Sequence of chain 1.D:
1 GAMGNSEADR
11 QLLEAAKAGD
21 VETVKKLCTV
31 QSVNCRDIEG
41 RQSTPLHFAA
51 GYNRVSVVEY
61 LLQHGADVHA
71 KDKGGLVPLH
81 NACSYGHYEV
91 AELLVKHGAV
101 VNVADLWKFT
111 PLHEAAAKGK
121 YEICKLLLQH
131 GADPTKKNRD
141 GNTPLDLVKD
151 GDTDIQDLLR

The small molecule below binds the protein below.
Small molecule (SMILES): CC[C@H](C)[C@H](NC(=O)[C@@H]1CCCN1C(=O)[C@@H]1CCCN1C(=O)[C@@H]1CCCN1C(=O)[C@H](CCCN=C(N)N)NC(=O)[C@H](CCC(N)=O)NC(=O)[C@H](CC(C)C)NC(=O)[C@H](Cc1cnc[nH]1)NC(=O)[C@@H]1CCCN1)C(=O)NCC(=O)N[C@@H](CCC(N)=O)C(=O)N[C@@H](CO)C(=O)N[C@@H](Cc1ccccc1)C(=O)N[C@@H](CCCN=C(N)N)C(=O)N[C@@H](CO)C(N)=O

Binding-site contacts:
Ligand atom CZ contacts residue PHE109 of chain 1.D at 3.5 Å (hydrophobic).
Ligand atom O contacts residue HIS87 of chain 1.D at 3.4 Å.
Ligand atom CG contacts residue TRP107 of chain 1.D at 3.6 Å (hydrophobic).
Ligand atom O contacts residue TYR85 of chain 1.D at 3.4 Å.
Ligand atom O contacts residue TYR85 of chain 1.D at 2.7 Å (h-bond).
Ligand atom O contacts residue ASN81 of chain 1.D at 3.0 Å (h-bond).
Ligand atom NE contacts residue ASP105 of chain 1.D at 2.8 Å (salt-bridge).
Ligand atom CB contacts residue TRP107 of chain 1.D at 3.5 Å (hydrophobic).
Ligand atom NH1 contacts residue ASP105 of chain 1.D at 2.9 Å (salt-bridge).
Ligand atom NH1 contacts residue PHE109 of chain 1.D at 3.6 Å.
Ligand atom CA contacts residue TRP107 of chain 1.D at 3.5 Å (hydrophobic).
Ligand atom O contacts residue HIS87 of chain 1.D at 3.0 Å (h-bond).
Ligand atom NH1 contacts residue GLU114 of chain 1.D at 2.8 Å (salt-bridge).
Ligand atom C contacts residue TYR85 of chain 1.D at 3.5 Å (hydrophobic).
Ligand atom OG contacts residue LYS120 of chain 1.D at 3.0 Å (salt-bridge).
Ligand atom O contacts residue TRP107 of chain 1.D at 3.5 Å.
Ligand atom CD1 contacts residue ARG41 of chain 1.D at 3.5 Å.
Ligand atom CA contacts residue TYR85 of chain 1.D at 3.4 Å (hydrophobic).
Ligand atom C contacts residue TYR85 of chain 1.D at 3.5 Å (hydrophobic).
Ligand atom O contacts residue GLY51 of chain 1.D at 3.3 Å (h-bond).
Ligand atom OE1 contacts residue TYR52 of chain 1.D at 3.4 Å.
Ligand atom CG contacts residue SER84 of chain 1.D at 3.6 Å.
Ligand atom NH2 contacts residue GLU114 of chain 1.D at 3.0 Å (salt-bridge).
Ligand atom CG2 contacts residue TYR52 of chain 1.D at 3.6 Å (hydrophobic).
Ligand atom N contacts residue ASN81 of chain 1.D at 3.5 Å (h-bond).
Ligand atom NH1 contacts residue LEU76 of chain 1.D at 3.3 Å.
Ligand atom CA contacts residue TYR85 of chain 1.D at 3.6 Å (hydrophobic).
Ligand atom CA contacts residue LEU76 of chain 1.D at 3.6 Å (hydrophobic).
Ligand atom O contacts residue GLY51 of chain 1.D at 3.5 Å.
Ligand atom CZ contacts residue GLU114 of chain 1.D at 3.3 Å.
Ligand atom NE contacts residue PHE109 of chain 1.D at 3.5 Å.
Ligand atom CA contacts residue TYR85 of chain 1.D at 3.6 Å (hydrophobic).
Ligand atom N contacts residue TYR85 of chain 1.D at 3.5 Å.
Ligand atom CG2 contacts residue PHE48 of chain 1.D at 3.6 Å (hydrophobic).
Ligand atom N contacts residue GLY51 of chain 1.D at 3.1 Å (h-bond).
Ligand atom CZ contacts residue ASP105 of chain 1.D at 3.3 Å.
Ligand atom O contacts residue TYR85 of chain 1.D at 3.5 Å.
Ligand atom CA contacts residue GLY51 of chain 1.D at 3.3 Å.
Ligand atom O contacts residue TRP107 of chain 1.D at 2.9 Å (h-bond).
Ligand atom OG contacts residue TYR85 of chain 1.D at 3.6 Å (h-bond).